Sequence of chain 1.A:
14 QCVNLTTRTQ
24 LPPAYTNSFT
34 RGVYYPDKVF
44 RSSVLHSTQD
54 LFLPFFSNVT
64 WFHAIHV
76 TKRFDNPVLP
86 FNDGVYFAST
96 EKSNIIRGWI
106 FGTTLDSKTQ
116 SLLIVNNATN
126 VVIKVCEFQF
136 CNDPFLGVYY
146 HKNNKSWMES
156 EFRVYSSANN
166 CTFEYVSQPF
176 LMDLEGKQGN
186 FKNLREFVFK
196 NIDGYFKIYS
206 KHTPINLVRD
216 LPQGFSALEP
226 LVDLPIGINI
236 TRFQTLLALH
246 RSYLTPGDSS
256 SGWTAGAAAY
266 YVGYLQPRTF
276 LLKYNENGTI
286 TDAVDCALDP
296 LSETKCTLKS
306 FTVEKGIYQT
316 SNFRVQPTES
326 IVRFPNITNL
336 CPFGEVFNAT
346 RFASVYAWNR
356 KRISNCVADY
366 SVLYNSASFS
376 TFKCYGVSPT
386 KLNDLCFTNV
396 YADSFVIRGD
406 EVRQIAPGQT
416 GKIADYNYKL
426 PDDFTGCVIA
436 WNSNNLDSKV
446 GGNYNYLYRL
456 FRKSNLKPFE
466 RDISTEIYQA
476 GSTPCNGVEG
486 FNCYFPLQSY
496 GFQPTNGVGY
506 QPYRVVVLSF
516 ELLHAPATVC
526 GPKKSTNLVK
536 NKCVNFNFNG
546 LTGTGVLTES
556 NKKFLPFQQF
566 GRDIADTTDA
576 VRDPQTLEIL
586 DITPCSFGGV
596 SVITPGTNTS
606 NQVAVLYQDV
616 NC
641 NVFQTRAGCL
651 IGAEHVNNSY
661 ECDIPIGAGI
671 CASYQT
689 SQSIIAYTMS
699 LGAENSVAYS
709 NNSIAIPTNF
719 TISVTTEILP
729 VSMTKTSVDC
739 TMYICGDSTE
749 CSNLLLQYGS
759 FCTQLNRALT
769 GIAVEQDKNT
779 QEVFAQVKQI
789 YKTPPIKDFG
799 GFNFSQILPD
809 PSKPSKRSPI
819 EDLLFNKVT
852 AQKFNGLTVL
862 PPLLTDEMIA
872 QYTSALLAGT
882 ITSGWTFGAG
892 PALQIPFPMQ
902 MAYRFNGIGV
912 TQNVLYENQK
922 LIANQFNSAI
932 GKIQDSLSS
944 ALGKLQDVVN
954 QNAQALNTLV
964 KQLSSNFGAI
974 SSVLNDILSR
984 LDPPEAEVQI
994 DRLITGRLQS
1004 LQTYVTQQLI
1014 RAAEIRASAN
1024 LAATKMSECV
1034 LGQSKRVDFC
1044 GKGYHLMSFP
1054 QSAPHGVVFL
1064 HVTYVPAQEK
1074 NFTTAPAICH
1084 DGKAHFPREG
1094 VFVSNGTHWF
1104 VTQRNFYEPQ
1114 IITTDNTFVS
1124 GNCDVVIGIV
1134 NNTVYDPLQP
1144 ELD

Binding-site contacts:
Ligand atom C4 contacts residue ASN1098 of chain 1.A at 4.3 Å.
Ligand atom O3 contacts residue HIS1101 of chain 1.A at 4.4 Å.
Ligand atom O5 contacts residue ASN1098 of chain 1.A at 2.4 Å (h-bond).
Ligand atom C3 contacts residue ASN1098 of chain 1.A at 3.8 Å.
Ligand atom C7 contacts residue TYR1110 of chain 1.A at 4.4 Å (hydrophobic).
Ligand atom C4 contacts residue THR1100 of chain 1.A at 4.2 Å.
Ligand atom C8 contacts residue TYR1110 of chain 1.A at 3.4 Å (hydrophobic).
Ligand atom N2 contacts residue ASN1098 of chain 1.A at 2.9 Å (h-bond).
Ligand atom C2 contacts residue ASN1098 of chain 1.A at 2.5 Å.
Ligand atom O5 contacts residue THR1100 of chain 1.A at 4.1 Å.
Ligand atom C5 contacts residue ASN1098 of chain 1.A at 3.7 Å.
Ligand atom O7 contacts residue PHE1103 of chain 1.A at 3.2 Å.
Ligand atom O6 contacts residue THR1100 of chain 1.A at 3.9 Å.
Ligand atom C4 contacts residue HIS1101 of chain 1.A at 4.4 Å.
Ligand atom C6 contacts residue THR1100 of chain 1.A at 3.6 Å.
Ligand atom C7 contacts residue PHE1103 of chain 1.A at 4.2 Å (hydrophobic).
Ligand atom O7 contacts residue ASN1098 of chain 1.A at 4.3 Å.
Ligand atom C5 contacts residue THR1100 of chain 1.A at 4.2 Å.
Ligand atom C7 contacts residue ASN1098 of chain 1.A at 3.9 Å.
Ligand atom C1 contacts residue ASN1098 of chain 1.A at 1.4 Å.

This protein binds this small molecule.
Small molecule (SMILES): CC(=O)N[C@@H]1[C@@H](O)[C@H](O)[C@@H](CO)O[C@H]1O